The small molecule below binds the protein below.
Small molecule (SMILES): Cc1ccc(C(=O)Nc2ccc(S(=O)(=O)O)c3cc(S(=O)(=O)O)cc(S(=O)(=O)O)c23)cc1NC(=O)c1cccc(NC(=O)Nc2cccc(C(=O)Nc3cc(C(=O)Nc4ccc(S(=O)(=O)O)c5cc(S(=O)(=O)O)cc(S(=O)(=O)O)c45)ccc3C)c2)c1

Binding-site contacts:
Ligand atom O78 contacts residue PRO38 of chain 2.B at 4.3 Å.
Ligand atom C66 contacts residue GLY40 of chain 2.B at 3.8 Å.
Ligand atom O84 contacts residue TRP42 of chain 2.B at 3.0 Å.
Ligand atom C74 contacts residue ALA41 of chain 2.B at 3.4 Å (hydrophobic).
Ligand atom S83 contacts residue ARG413 of chain 2.B at 3.8 Å.
Ligand atom C76 contacts residue ALA41 of chain 2.B at 3.8 Å (hydrophobic).
Ligand atom C71 contacts residue GLY40 of chain 2.B at 4.3 Å.
Ligand atom S73 contacts residue PRO38 of chain 2.B at 3.9 Å.
Ligand atom O85 contacts residue ARG413 of chain 2.B at 3.6 Å.
Ligand atom O79 contacts residue GLY40 of chain 2.B at 3.6 Å.
Ligand atom O79 contacts residue PRO39 of chain 2.B at 2.8 Å (h-bond).
Ligand atom O86 contacts residue ARG413 of chain 2.B at 3.7 Å.
Ligand atom C69 contacts residue GLY40 of chain 2.B at 3.9 Å.
Ligand atom O81 contacts residue TRP42 of chain 2.B at 4.3 Å.
Ligand atom O81 contacts residue ALA409 of chain 2.B at 3.6 Å.
Ligand atom O86 contacts residue ALA409 of chain 2.B at 3.7 Å.
Ligand atom O79 contacts residue ALA41 of chain 2.B at 3.2 Å (h-bond).
Ligand atom O85 contacts residue ALA41 of chain 2.B at 3.3 Å.
Ligand atom S83 contacts residue ALA41 of chain 2.B at 4.2 Å.
Ligand atom O84 contacts residue ALA409 of chain 2.B at 3.6 Å.
Ligand atom O64 contacts residue PRO39 of chain 2.B at 4.1 Å.
Ligand atom C72 contacts residue TRP42 of chain 2.B at 4.0 Å (hydrophobic).
Ligand atom S83 contacts residue TRP42 of chain 2.B at 3.6 Å.
Ligand atom C76 contacts residue GLY40 of chain 2.B at 3.9 Å.
Ligand atom O82 contacts residue TRP42 of chain 2.B at 3.4 Å (h-bond).
Ligand atom O79 contacts residue PRO38 of chain 2.B at 3.3 Å.
Ligand atom C69 contacts residue ALA41 of chain 2.B at 3.9 Å (hydrophobic).
Ligand atom C76 contacts residue TRP42 of chain 2.B at 4.1 Å (hydrophobic).
Ligand atom C61 contacts residue PRO39 of chain 2.B at 4.0 Å (hydrophobic).
Ligand atom C74 contacts residue GLY40 of chain 2.B at 4.0 Å.
Ligand atom S73 contacts residue ALA41 of chain 2.B at 4.1 Å.
Ligand atom C68 contacts residue GLY40 of chain 2.B at 3.7 Å.
Ligand atom C58 contacts residue PRO39 of chain 2.B at 4.1 Å (hydrophobic).
Ligand atom O77 contacts residue PRO38 of chain 2.B at 3.1 Å.
Ligand atom O77 contacts residue ALA41 of chain 2.B at 3.7 Å.
Ligand atom O84 contacts residue ARG413 of chain 2.B at 2.7 Å (salt-bridge).
Ligand atom O86 contacts residue ASP412 of chain 2.B at 3.8 Å.
Ligand atom O85 contacts residue TRP42 of chain 2.B at 2.6 Å (h-bond).
Ligand atom S73 contacts residue PRO39 of chain 2.B at 4.3 Å.
Ligand atom C72 contacts residue GLY40 of chain 2.B at 3.8 Å.

Sequence of chain 2.B:
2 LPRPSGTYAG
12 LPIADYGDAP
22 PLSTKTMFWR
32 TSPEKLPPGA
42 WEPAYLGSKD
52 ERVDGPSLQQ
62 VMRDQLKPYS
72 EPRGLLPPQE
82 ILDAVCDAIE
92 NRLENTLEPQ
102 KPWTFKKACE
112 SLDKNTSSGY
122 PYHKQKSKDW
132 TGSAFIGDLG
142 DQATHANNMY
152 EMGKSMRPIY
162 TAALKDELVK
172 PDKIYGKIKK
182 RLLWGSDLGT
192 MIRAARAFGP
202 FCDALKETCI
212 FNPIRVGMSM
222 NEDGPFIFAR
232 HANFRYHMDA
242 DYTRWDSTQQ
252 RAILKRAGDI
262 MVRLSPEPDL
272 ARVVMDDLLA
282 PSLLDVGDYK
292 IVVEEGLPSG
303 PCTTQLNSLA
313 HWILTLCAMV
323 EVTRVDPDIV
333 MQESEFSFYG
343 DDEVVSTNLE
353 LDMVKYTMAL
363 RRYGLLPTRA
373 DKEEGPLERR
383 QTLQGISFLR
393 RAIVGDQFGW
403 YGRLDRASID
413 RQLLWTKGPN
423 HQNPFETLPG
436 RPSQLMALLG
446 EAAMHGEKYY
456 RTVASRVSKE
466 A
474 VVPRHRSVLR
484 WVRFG